Sequence of chain 1.C:
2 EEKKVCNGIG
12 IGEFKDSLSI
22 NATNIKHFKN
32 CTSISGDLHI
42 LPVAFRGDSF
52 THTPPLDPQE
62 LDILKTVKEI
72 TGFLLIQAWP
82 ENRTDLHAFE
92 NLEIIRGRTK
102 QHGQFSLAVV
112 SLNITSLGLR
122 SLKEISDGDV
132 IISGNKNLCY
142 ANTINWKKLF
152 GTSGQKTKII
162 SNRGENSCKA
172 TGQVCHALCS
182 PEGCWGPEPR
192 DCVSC

This small molecule binds to this protein.
Small molecule (SMILES): CC(=O)N[C@@H]1[C@@H](O)[C@H](O)[C@@H](CO)O[C@H]1O

Binding-site contacts:
Ligand atom C2 contacts residue ASN31 of chain 1.C at 2.5 Å.
Ligand atom O5 contacts residue GLU2 of chain 1.C at 4.0 Å.
Ligand atom C7 contacts residue LYS30 of chain 1.C at 4.5 Å.
Ligand atom N2 contacts residue ASN31 of chain 1.C at 2.9 Å (h-bond).
Ligand atom C1 contacts residue ASN31 of chain 1.C at 1.4 Å.
Ligand atom C4 contacts residue ASN31 of chain 1.C at 4.2 Å.
Ligand atom O5 contacts residue ASN31 of chain 1.C at 2.4 Å (h-bond).
Ligand atom C3 contacts residue ASN31 of chain 1.C at 3.8 Å.
Ligand atom C7 contacts residue ASN31 of chain 1.C at 4.0 Å.
Ligand atom O6 contacts residue GLU2 of chain 1.C at 4.1 Å.
Ligand atom C8 contacts residue LYS30 of chain 1.C at 4.5 Å.
Ligand atom C5 contacts residue ASN31 of chain 1.C at 3.7 Å.
Ligand atom C8 contacts residue ASN31 of chain 1.C at 4.0 Å.